Binding-site contacts:
Ligand atom O6 contacts residue GLN166 of chain 1.B at 4.0 Å.
Ligand atom O6 contacts residue ILE164 of chain 1.B at 4.0 Å.
Ligand atom O7 contacts residue TYR40 of chain 1.B at 3.4 Å (h-bond).
Ligand atom C3 contacts residue ASN24 of chain 1.B at 3.8 Å.
Ligand atom O5 contacts residue ASN24 of chain 1.B at 2.4 Å (h-bond).
Ligand atom C5 contacts residue ASN24 of chain 1.B at 3.7 Å.
Ligand atom O5 contacts residue VAL126 of chain 1.B at 4.1 Å.
Ligand atom C6 contacts residue TYR40 of chain 1.B at 3.0 Å (hydrophobic).
Ligand atom O7 contacts residue PHE41 of chain 1.B at 3.0 Å.
Ligand atom C6 contacts residue LYS123 of chain 1.B at 4.2 Å.
Ligand atom C6 contacts residue THR26 of chain 1.B at 3.8 Å.
Ligand atom C5 contacts residue TYR40 of chain 1.B at 4.0 Å (hydrophobic).
Ligand atom N2 contacts residue ASN24 of chain 1.B at 2.8 Å (h-bond).
Ligand atom O6 contacts residue ALA25 of chain 1.B at 4.0 Å.
Ligand atom C7 contacts residue PHE41 of chain 1.B at 4.2 Å (hydrophobic).
Ligand atom C8 contacts residue ARG159 of chain 1.B at 3.8 Å.
Ligand atom C7 contacts residue ASN24 of chain 1.B at 3.4 Å.
Ligand atom C5 contacts residue TYR40 of chain 1.B at 3.4 Å (hydrophobic).
Ligand atom C7 contacts residue TYR40 of chain 1.B at 4.3 Å (hydrophobic).
Ligand atom C2 contacts residue ASN24 of chain 1.B at 2.4 Å.
Ligand atom O5 contacts residue TYR40 of chain 1.B at 4.3 Å.
Ligand atom O6 contacts residue THR26 of chain 1.B at 2.8 Å (h-bond).
Ligand atom O5 contacts residue TYR40 of chain 1.B at 3.7 Å.
Ligand atom C1 contacts residue TYR40 of chain 1.B at 3.6 Å (hydrophobic).
Ligand atom C6 contacts residue THR38 of chain 1.B at 4.4 Å.
Ligand atom O7 contacts residue ASN24 of chain 1.B at 3.3 Å (h-bond).
Ligand atom C1 contacts residue ASN24 of chain 1.B at 1.4 Å.
Ligand atom O4 contacts residue TYR40 of chain 1.B at 4.3 Å.
Ligand atom O6 contacts residue TYR40 of chain 1.B at 4.2 Å.
Ligand atom O5 contacts residue THR26 of chain 1.B at 4.2 Å.
Ligand atom C4 contacts residue ASN24 of chain 1.B at 4.2 Å.
Ligand atom C6 contacts residue TYR40 of chain 1.B at 3.6 Å (hydrophobic).
Ligand atom O5 contacts residue TYR40 of chain 1.B at 3.7 Å.
Ligand atom C6 contacts residue GLN166 of chain 1.B at 3.7 Å.
Ligand atom C4 contacts residue TYR40 of chain 1.B at 4.3 Å (hydrophobic).
Ligand atom C2 contacts residue TYR40 of chain 1.B at 3.8 Å (hydrophobic).
Ligand atom C1 contacts residue TYR40 of chain 1.B at 4.4 Å (hydrophobic).
Ligand atom O7 contacts residue ASP42 of chain 1.B at 3.7 Å.
Ligand atom C6 contacts residue TYR40 of chain 1.B at 4.3 Å (hydrophobic).
Ligand atom O6 contacts residue LYS123 of chain 1.B at 3.0 Å (salt-bridge).

A small-molecule ligand and the protein it binds are described below.
Small molecule (SMILES): CC(=O)N[C@H]1[C@H](O[C@H]2[C@H](O)[C@@H](NC(C)=O)CO[C@@H]2CO)O[C@H](CO)[C@@H](O[C@H]2O[C@H](CO[C@@H]3O[C@H](CO)[C@@H](O)[C@H](O)[C@@H]3O[C@H]3O[C@H](CO)[C@@H](O)[C@H](O)[C@H]3NC(C)=O)[C@@H](O)[C@H](O)[C@@H]2O)[C@@H]1O

Sequence of chain 1.B:
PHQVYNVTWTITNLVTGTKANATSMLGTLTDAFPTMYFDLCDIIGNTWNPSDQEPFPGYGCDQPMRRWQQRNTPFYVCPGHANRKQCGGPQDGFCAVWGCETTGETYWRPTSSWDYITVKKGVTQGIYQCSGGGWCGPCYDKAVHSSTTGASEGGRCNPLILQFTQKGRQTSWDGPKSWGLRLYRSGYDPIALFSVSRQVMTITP